Sequence of chain 3.A:
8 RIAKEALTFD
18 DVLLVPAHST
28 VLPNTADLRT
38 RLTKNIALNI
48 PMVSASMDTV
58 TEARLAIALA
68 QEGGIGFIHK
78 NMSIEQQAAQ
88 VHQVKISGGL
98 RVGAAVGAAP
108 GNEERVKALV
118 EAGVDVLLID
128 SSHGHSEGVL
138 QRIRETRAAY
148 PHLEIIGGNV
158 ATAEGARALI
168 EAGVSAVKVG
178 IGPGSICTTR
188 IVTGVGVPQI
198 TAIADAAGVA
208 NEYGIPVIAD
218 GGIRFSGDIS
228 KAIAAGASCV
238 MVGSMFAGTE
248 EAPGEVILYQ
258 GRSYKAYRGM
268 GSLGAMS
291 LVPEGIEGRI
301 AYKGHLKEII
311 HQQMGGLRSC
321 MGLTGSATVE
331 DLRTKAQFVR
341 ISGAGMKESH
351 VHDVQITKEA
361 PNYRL

The protein below binds the small molecule below.
Small molecule (SMILES): O=c1[nH]cnc2c1ncn2[C@@H]1O[C@H](COP(=O)(O)O)[C@@H](O)[C@H]1O

Binding-site contacts:
Ligand atom C6 contacts residue NAJ1 of chain 3.D at 3.6 Å.
Ligand atom C6 contacts residue GLY268 of chain 3.A at 3.4 Å.
Ligand atom C3' contacts residue ASP217 of chain 3.A at 3.3 Å.
Ligand atom O6 contacts residue GLY266 of chain 3.A at 3.2 Å.
Ligand atom O6 contacts residue GLY295 of chain 3.A at 3.7 Å.
Ligand atom O6 contacts residue MET267 of chain 3.A at 3.0 Å (h-bond).
Ligand atom N3 contacts residue NAJ1 of chain 3.D at 2.8 Å.
Ligand atom O3P contacts residue SER241 of chain 3.A at 3.4 Å (h-bond).
Ligand atom O1P contacts residue SER241 of chain 3.A at 2.9 Å (h-bond).
Ligand atom C4 contacts residue NAJ1 of chain 3.D at 3.3 Å.
Ligand atom C5 contacts residue MET267 of chain 3.A at 3.4 Å (hydrophobic).
Ligand atom O2P contacts residue GLY181 of chain 3.A at 3.4 Å.
Ligand atom N3 contacts residue CYS184 of chain 3.A at 3.4 Å (h-bond).
Ligand atom C2 contacts residue CYS184 of chain 3.A at 3.0 Å (hydrophobic).
Ligand atom O3' contacts residue ALA52 of chain 3.A at 3.5 Å.
Ligand atom P contacts residue SER182 of chain 3.A at 3.6 Å.
Ligand atom O5' contacts residue GLY181 of chain 3.A at 3.3 Å.
Ligand atom N7 contacts residue MET267 of chain 3.A at 2.7 Å (h-bond).
Ligand atom C8 contacts residue MET54 of chain 3.A at 3.4 Å (hydrophobic).
Ligand atom O2P contacts residue GLY219 of chain 3.A at 3.0 Å (h-bond).
Ligand atom N1 contacts residue GLU294 of chain 3.A at 2.9 Å (salt-bridge).
Ligand atom C5' contacts residue TYR264 of chain 3.A at 3.6 Å (hydrophobic).
Ligand atom O3P contacts residue GLY240 of chain 3.A at 2.7 Å (h-bond).
Ligand atom N1 contacts residue NAJ1 of chain 3.D at 3.1 Å.
Ligand atom O5' contacts residue GLY218 of chain 3.A at 3.7 Å.
Ligand atom O1P contacts residue TYR264 of chain 3.A at 2.4 Å (h-bond).
Ligand atom C4' contacts residue ASP217 of chain 3.A at 3.5 Å.
Ligand atom C6 contacts residue MET267 of chain 3.A at 3.6 Å (hydrophobic).
Ligand atom C2 contacts residue GLU294 of chain 3.A at 3.5 Å.
Ligand atom O1P contacts residue SER182 of chain 3.A at 2.8 Å (h-bond).
Ligand atom N7 contacts residue ILE183 of chain 3.A at 3.7 Å.
Ligand atom O6 contacts residue GLY268 of chain 3.A at 2.5 Å (h-bond).
Ligand atom O2' contacts residue ASP217 of chain 3.A at 2.5 Å (salt-bridge).
Ligand atom C5 contacts residue NAJ1 of chain 3.D at 3.5 Å.
Ligand atom C5 contacts residue ILE183 of chain 3.A at 3.7 Å (hydrophobic).
Ligand atom C2 contacts residue NAJ1 of chain 3.D at 3.0 Å.
Ligand atom C2' contacts residue ASP217 of chain 3.A at 3.7 Å.
Ligand atom O3' contacts residue ASP217 of chain 3.A at 2.3 Å (salt-bridge).
Ligand atom N7 contacts residue GLY266 of chain 3.A at 3.2 Å.
Ligand atom O2P contacts residue SER182 of chain 3.A at 2.6 Å (h-bond).